Sequence of chain 15.A:
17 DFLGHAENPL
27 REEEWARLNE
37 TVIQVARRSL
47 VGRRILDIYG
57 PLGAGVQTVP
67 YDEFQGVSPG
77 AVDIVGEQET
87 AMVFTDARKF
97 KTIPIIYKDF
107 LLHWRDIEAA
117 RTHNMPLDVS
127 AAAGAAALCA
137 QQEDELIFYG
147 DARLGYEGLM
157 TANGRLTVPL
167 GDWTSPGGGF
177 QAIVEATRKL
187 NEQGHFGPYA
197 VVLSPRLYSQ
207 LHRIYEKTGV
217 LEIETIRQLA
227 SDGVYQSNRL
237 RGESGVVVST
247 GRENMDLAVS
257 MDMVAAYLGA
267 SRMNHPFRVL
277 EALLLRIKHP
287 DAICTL

Binding-site contacts:
Ligand atom OG1 contacts residue MET259 of chain 15.A at 2.8 Å (h-bond).
Ligand atom CD2 contacts residue ARG43 of chain 15.A at 3.7 Å.
Ligand atom CB contacts residue MET259 of chain 15.A at 3.8 Å (hydrophobic).
Ligand atom N contacts residue ARG49 of chain 15.A at 3.6 Å.
Ligand atom CG2 contacts residue ALA42 of chain 15.A at 3.7 Å (hydrophobic).
Ligand atom CA contacts residue ARG49 of chain 15.A at 3.5 Å.
Ligand atom OG1 contacts residue ASP258 of chain 15.A at 3.3 Å.
Ligand atom NH1 contacts residue THR246 of chain 15.A at 3.0 Å (h-bond).
Ligand atom O contacts residue ILE39 of chain 15.A at 3.6 Å.
Ligand atom OG1 contacts residue ILE39 of chain 15.A at 3.5 Å.
Ligand atom CA contacts residue ASP258 of chain 15.A at 3.7 Å.
Ligand atom O contacts residue ARG50 of chain 15.A at 3.6 Å.
Ligand atom O contacts residue ARG43 of chain 15.A at 3.0 Å (salt-bridge).
Ligand atom CB contacts residue ASP258 of chain 15.A at 3.5 Å.
Ligand atom C contacts residue ILE39 of chain 15.A at 3.6 Å (hydrophobic).
Ligand atom CD contacts residue ARG50 of chain 15.A at 3.6 Å.
Ligand atom NH2 contacts residue ARG50 of chain 15.A at 3.3 Å (salt-bridge).
Ligand atom CB contacts residue ARG50 of chain 15.A at 3.7 Å.
Ligand atom N contacts residue ASP258 of chain 15.A at 2.8 Å (salt-bridge).
Ligand atom C contacts residue ARG49 of chain 15.A at 3.4 Å.
Ligand atom O contacts residue ARG43 of chain 15.A at 3.1 Å (salt-bridge).
Ligand atom N contacts residue ARG49 of chain 15.A at 3.0 Å (salt-bridge).
Ligand atom C contacts residue ASP258 of chain 15.A at 3.7 Å.
Ligand atom CD contacts residue LEU52 of chain 15.A at 3.5 Å (hydrophobic).
Ligand atom C contacts residue ASP258 of chain 15.A at 3.6 Å.
Ligand atom CA contacts residue ASP258 of chain 15.A at 3.5 Å.
Ligand atom CD2 contacts residue ASP258 of chain 15.A at 3.5 Å.
Ligand atom NE contacts residue ASP53 of chain 15.A at 3.7 Å.
Ligand atom O contacts residue ARG49 of chain 15.A at 3.1 Å (salt-bridge).
Ligand atom N contacts residue ILE39 of chain 15.A at 3.7 Å.
Ligand atom N contacts residue ARG49 of chain 15.A at 3.6 Å.
Ligand atom N contacts residue ASP258 of chain 15.A at 2.9 Å (salt-bridge).
Ligand atom CB contacts residue ILE39 of chain 15.A at 3.6 Å (hydrophobic).
Ligand atom CB contacts residue ASP258 of chain 15.A at 3.7 Å.
Ligand atom CA contacts residue ASP258 of chain 15.A at 3.7 Å.
Ligand atom N contacts residue ASP258 of chain 15.A at 3.0 Å (salt-bridge).
Ligand atom CG2 contacts residue MET259 of chain 15.A at 3.7 Å (hydrophobic).
Ligand atom CB contacts residue ARG49 of chain 15.A at 3.5 Å.
Ligand atom CA contacts residue ARG50 of chain 15.A at 3.5 Å.
Ligand atom NH1 contacts residue ASP228 of chain 15.A at 2.7 Å (salt-bridge).

A small-molecule ligand and the protein it binds are described below.
Small molecule (SMILES): CC(C)C[C@H](NC(=O)CN)C(=O)N[C@H](C(=O)N[C@H](C(=O)NCC(=O)N[C@@H](CO)C(=O)N[C@@H](CC(C)C)C(=O)N[C@@H](CCCN=C(N)N)C(=O)NCC=O)C(C)C)[C@@H](C)O